A protein and the small-molecule ligand that binds it are described below.
Small molecule (SMILES): C[C@]12CCC(=O)C[C@@H]1CC[C@@H]1[C@@H]2CC[C@]2(C)C(=O)CC[C@@H]12

Binding-site contacts:
Ligand atom C13 contacts residue HIS221 of chain 1.A at 4.4 Å.
Ligand atom C17 contacts residue VAL225 of chain 1.A at 4.2 Å (hydrophobic).
Ligand atom C15 contacts residue LEU149 of chain 1.A at 3.9 Å (hydrophobic).
Ligand atom C6 contacts residue LEU149 of chain 1.A at 4.4 Å (hydrophobic).
Ligand atom C15 contacts residue MET279 of chain 1.A at 4.2 Å (hydrophobic).
Ligand atom O17 contacts residue GLU282 of chain 1.A at 3.7 Å.
Ligand atom C11 contacts residue SER222 of chain 1.A at 3.6 Å.
Ligand atom C14 contacts residue PHE259 of chain 1.A at 4.2 Å (hydrophobic).
Ligand atom C1 contacts residue SER222 of chain 1.A at 3.4 Å.
Ligand atom C7 contacts residue PHE259 of chain 1.A at 4.0 Å (hydrophobic).
Ligand atom C18 contacts residue LEU149 of chain 1.A at 3.8 Å (hydrophobic).
Ligand atom C19 contacts residue LEU149 of chain 1.A at 3.8 Å (hydrophobic).
Ligand atom O17 contacts residue VAL225 of chain 1.A at 3.8 Å.
Ligand atom C2 contacts residue SER222 of chain 1.A at 4.2 Å.
Ligand atom C12 contacts residue VAL225 of chain 1.A at 4.0 Å (hydrophobic).
Ligand atom C3 contacts residue PRO187 of chain 1.A at 4.4 Å (hydrophobic).
Ligand atom C8 contacts residue LEU149 of chain 1.A at 4.2 Å (hydrophobic).
Ligand atom O17 contacts residue VAL283 of chain 1.A at 3.9 Å.
Ligand atom C18 contacts residue TYR218 of chain 1.A at 4.2 Å (hydrophobic).
Ligand atom C7 contacts residue VAL143 of chain 1.A at 3.5 Å (hydrophobic).
Ligand atom C17 contacts residue MET279 of chain 1.A at 4.4 Å (hydrophobic).
Ligand atom C6 contacts residue PRO187 of chain 1.A at 4.0 Å (hydrophobic).
Ligand atom C4 contacts residue PRO187 of chain 1.A at 4.1 Å (hydrophobic).
Ligand atom O17 contacts residue HIS221 of chain 1.A at 2.6 Å (h-bond).
Ligand atom C19 contacts residue TYR218 of chain 1.A at 3.7 Å (hydrophobic).
Ligand atom C17 contacts residue VAL283 of chain 1.A at 4.4 Å (hydrophobic).
Ligand atom C7 contacts residue PRO187 of chain 1.A at 4.2 Å (hydrophobic).
Ligand atom C14 contacts residue VAL225 of chain 1.A at 4.4 Å (hydrophobic).
Ligand atom C12 contacts residue HIS221 of chain 1.A at 3.9 Å.
Ligand atom C15 contacts residue PHE259 of chain 1.A at 3.8 Å (hydrophobic).
Ligand atom C6 contacts residue VAL143 of chain 1.A at 3.3 Å (hydrophobic).
Ligand atom C5 contacts residue PRO187 of chain 1.A at 4.0 Å (hydrophobic).
Ligand atom O3 contacts residue PRO187 of chain 1.A at 4.2 Å.
Ligand atom C18 contacts residue MET279 of chain 1.A at 4.4 Å (hydrophobic).
Ligand atom C16 contacts residue PHE259 of chain 1.A at 3.9 Å (hydrophobic).
Ligand atom C18 contacts residue VAL283 of chain 1.A at 4.0 Å (hydrophobic).
Ligand atom C17 contacts residue HIS221 of chain 1.A at 3.7 Å.
Ligand atom C11 contacts residue TYR218 of chain 1.A at 3.9 Å (hydrophobic).
Ligand atom C16 contacts residue MET279 of chain 1.A at 4.0 Å (hydrophobic).
Ligand atom C12 contacts residue SER222 of chain 1.A at 3.9 Å.

Sequence of chain 1.A:
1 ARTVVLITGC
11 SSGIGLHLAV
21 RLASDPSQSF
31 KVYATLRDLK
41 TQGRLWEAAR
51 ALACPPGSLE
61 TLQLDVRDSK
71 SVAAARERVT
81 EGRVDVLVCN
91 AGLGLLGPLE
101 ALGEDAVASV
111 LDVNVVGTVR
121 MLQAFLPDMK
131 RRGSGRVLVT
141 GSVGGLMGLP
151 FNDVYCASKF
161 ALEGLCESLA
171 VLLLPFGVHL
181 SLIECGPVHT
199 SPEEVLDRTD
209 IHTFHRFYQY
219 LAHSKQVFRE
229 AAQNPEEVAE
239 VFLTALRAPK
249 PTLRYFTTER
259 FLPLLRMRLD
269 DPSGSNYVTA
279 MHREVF